Sequence of chain 1.B:
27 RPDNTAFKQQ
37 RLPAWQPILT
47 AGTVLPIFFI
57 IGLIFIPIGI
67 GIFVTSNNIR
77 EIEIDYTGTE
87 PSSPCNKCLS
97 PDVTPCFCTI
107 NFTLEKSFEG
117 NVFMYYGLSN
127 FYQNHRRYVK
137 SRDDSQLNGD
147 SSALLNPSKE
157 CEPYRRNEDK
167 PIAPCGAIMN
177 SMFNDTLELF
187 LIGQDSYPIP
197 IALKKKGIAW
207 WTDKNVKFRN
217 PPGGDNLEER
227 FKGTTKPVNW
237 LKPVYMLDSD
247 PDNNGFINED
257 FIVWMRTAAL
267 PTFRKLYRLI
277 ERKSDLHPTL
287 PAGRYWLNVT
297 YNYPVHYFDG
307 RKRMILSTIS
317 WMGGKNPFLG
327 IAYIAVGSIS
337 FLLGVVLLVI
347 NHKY

The protein below binds the small molecule below.
Small molecule (SMILES): CC(=O)N[C@@H]1[C@@H](O)[C@H](O)[C@@H](CO)O[C@H]1O

Binding-site contacts:
Ligand atom C7 contacts residue ASN107 of chain 1.B at 3.6 Å.
Ligand atom C2 contacts residue ASN107 of chain 1.B at 2.4 Å.
Ligand atom C5 contacts residue ASN107 of chain 1.B at 3.6 Å.
Ligand atom N2 contacts residue ASN107 of chain 1.B at 3.0 Å (h-bond).
Ligand atom C6 contacts residue TRP292 of chain 1.B at 4.2 Å (hydrophobic).
Ligand atom C3 contacts residue ASN107 of chain 1.B at 3.7 Å.
Ligand atom C7 contacts residue PRO90 of chain 1.B at 4.5 Å (hydrophobic).
Ligand atom O5 contacts residue TRP292 of chain 1.B at 3.9 Å.
Ligand atom C1 contacts residue ASN107 of chain 1.B at 1.4 Å.
Ligand atom C4 contacts residue ASN107 of chain 1.B at 4.1 Å.
Ligand atom O7 contacts residue PRO90 of chain 1.B at 3.4 Å.
Ligand atom O7 contacts residue THR105 of chain 1.B at 4.0 Å.
Ligand atom O7 contacts residue ASN107 of chain 1.B at 3.8 Å.
Ligand atom O5 contacts residue ASN107 of chain 1.B at 2.3 Å (h-bond).